A small-molecule ligand and the protein it binds are described below.
Small molecule (SMILES): CC(=O)N[C@@H]1[C@@H](O)[C@H](O)[C@@H](CO)O[C@H]1O

Binding-site contacts:
Ligand atom C5 contacts residue THR217 of chain 1.E at 3.5 Å.
Ligand atom C4 contacts residue ASN215 of chain 1.E at 4.3 Å.
Ligand atom C1 contacts residue ASN215 of chain 1.E at 1.4 Å.
Ligand atom O6 contacts residue GLN218 of chain 1.E at 4.4 Å.
Ligand atom O7 contacts residue ASN215 of chain 1.E at 3.8 Å.
Ligand atom C8 contacts residue THR202 of chain 1.E at 4.3 Å.
Ligand atom C3 contacts residue THR217 of chain 1.E at 4.0 Å.
Ligand atom O5 contacts residue THR217 of chain 1.E at 3.4 Å (h-bond).
Ligand atom C1 contacts residue THR217 of chain 1.E at 3.0 Å.
Ligand atom C8 contacts residue ASN215 of chain 1.E at 3.2 Å.
Ligand atom C2 contacts residue THR217 of chain 1.E at 4.0 Å.
Ligand atom O5 contacts residue ASN215 of chain 1.E at 2.4 Å (h-bond).
Ligand atom N2 contacts residue ASN215 of chain 1.E at 2.8 Å (h-bond).
Ligand atom C3 contacts residue ASN215 of chain 1.E at 3.7 Å.
Ligand atom C5 contacts residue ASN215 of chain 1.E at 3.7 Å.
Ligand atom O6 contacts residue THR217 of chain 1.E at 4.1 Å.
Ligand atom C2 contacts residue ASN215 of chain 1.E at 2.5 Å.
Ligand atom C4 contacts residue THR217 of chain 1.E at 4.3 Å.
Ligand atom C7 contacts residue ASN215 of chain 1.E at 3.0 Å.
Ligand atom C6 contacts residue THR217 of chain 1.E at 4.3 Å.

Sequence of chain 1.E:
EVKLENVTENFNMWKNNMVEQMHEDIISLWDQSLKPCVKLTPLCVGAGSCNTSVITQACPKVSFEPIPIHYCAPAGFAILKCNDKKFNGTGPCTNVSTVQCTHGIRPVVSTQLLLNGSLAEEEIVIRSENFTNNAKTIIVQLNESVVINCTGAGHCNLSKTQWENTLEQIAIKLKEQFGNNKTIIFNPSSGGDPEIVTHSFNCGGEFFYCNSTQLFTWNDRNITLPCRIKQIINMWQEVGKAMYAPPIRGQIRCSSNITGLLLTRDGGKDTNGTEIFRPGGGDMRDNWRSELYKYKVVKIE